Sequence of chain 1.A:
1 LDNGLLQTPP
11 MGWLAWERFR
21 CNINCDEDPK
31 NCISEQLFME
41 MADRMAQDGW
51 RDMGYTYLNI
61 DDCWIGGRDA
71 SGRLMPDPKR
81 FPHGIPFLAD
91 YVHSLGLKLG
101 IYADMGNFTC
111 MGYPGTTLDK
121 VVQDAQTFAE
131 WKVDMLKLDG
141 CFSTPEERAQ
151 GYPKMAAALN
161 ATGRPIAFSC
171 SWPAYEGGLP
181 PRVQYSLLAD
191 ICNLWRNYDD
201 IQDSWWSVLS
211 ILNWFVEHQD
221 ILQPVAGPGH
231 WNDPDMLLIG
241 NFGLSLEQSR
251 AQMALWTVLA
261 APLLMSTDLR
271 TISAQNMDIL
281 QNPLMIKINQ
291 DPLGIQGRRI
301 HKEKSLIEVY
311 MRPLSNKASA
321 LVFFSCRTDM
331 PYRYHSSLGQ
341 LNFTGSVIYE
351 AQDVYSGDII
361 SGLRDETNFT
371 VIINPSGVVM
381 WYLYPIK

Binding-site contacts:
Ligand atom C2 contacts residue ASP139 of chain 1.A at 3.3 Å.
Ligand atom C7 contacts residue ASP200 of chain 1.A at 3.6 Å.
Ligand atom O5 contacts residue GOL1 of chain 1.M at 3.5 Å (h-bond).
Ligand atom O7 contacts residue LYS137 of chain 1.A at 3.5 Å.
Ligand atom C6 contacts residue ASP61 of chain 1.A at 3.4 Å.
Ligand atom O6 contacts residue GOL1 of chain 1.M at 2.7 Å (h-bond).
Ligand atom O6 contacts residue ASP62 of chain 1.A at 2.7 Å (salt-bridge).
Ligand atom C7 contacts residue SER171 of chain 1.A at 3.5 Å.
Ligand atom O5 contacts residue CYS110 of chain 1.A at 3.4 Å (h-bond).
Ligand atom O6 contacts residue TRP16 of chain 1.A at 3.4 Å.
Ligand atom O7 contacts residue ASP139 of chain 1.A at 3.1 Å (salt-bridge).
Ligand atom O1 contacts residue ASP200 of chain 1.A at 2.6 Å (salt-bridge).
Ligand atom C6 contacts residue GOL1 of chain 1.M at 3.6 Å.
Ligand atom C4 contacts residue ASP61 of chain 1.A at 3.5 Å.
Ligand atom C4 contacts residue TRP16 of chain 1.A at 3.6 Å (hydrophobic).
Ligand atom C7 contacts residue ARG196 of chain 1.A at 3.3 Å.
Ligand atom C2 contacts residue ASP200 of chain 1.A at 3.5 Å.
Ligand atom C5 contacts residue GOL1 of chain 1.M at 3.5 Å.
Ligand atom C1 contacts residue ASP139 of chain 1.A at 3.0 Å.
Ligand atom N2 contacts residue ASP200 of chain 1.A at 2.7 Å (salt-bridge).
Ligand atom C3 contacts residue ASP200 of chain 1.A at 3.5 Å.
Ligand atom O3 contacts residue LYS137 of chain 1.A at 2.7 Å (salt-bridge).
Ligand atom O7 contacts residue ARG196 of chain 1.A at 3.6 Å.
Ligand atom C1 contacts residue CYS110 of chain 1.A at 3.5 Å (hydrophobic).
Ligand atom N2 contacts residue ARG196 of chain 1.A at 3.4 Å (salt-bridge).
Ligand atom O4 contacts residue ASP61 of chain 1.A at 2.7 Å (salt-bridge).
Ligand atom O5 contacts residue ASP139 of chain 1.A at 2.8 Å (salt-bridge).
Ligand atom O6 contacts residue MET111 of chain 1.A at 3.5 Å.
Ligand atom O6 contacts residue CYS110 of chain 1.A at 3.5 Å.
Ligand atom C7 contacts residue ASP139 of chain 1.A at 3.5 Å.
Ligand atom O3 contacts residue ARG196 of chain 1.A at 3.0 Å (salt-bridge).
Ligand atom O4 contacts residue LYS137 of chain 1.A at 3.0 Å (salt-bridge).
Ligand atom O4 contacts residue TYR102 of chain 1.A at 3.4 Å.
Ligand atom C6 contacts residue ASP62 of chain 1.A at 3.4 Å.
Ligand atom C8 contacts residue ALA174 of chain 1.A at 3.7 Å (hydrophobic).
Ligand atom C6 contacts residue TRP16 of chain 1.A at 3.6 Å (hydrophobic).
Ligand atom C8 contacts residue ARG196 of chain 1.A at 3.6 Å.
Ligand atom O1 contacts residue GOL1 of chain 1.M at 2.7 Å (h-bond).
Ligand atom O7 contacts residue SER171 of chain 1.A at 2.6 Å (h-bond).
Ligand atom C8 contacts residue GOL1 of chain 1.L at 3.4 Å.

This protein binds this small molecule.
Small molecule (SMILES): CC(=O)N[C@@H]1[C@@H](O)[C@@H](O)[C@@H](CO)O[C@@H]1O